Binding-site contacts:
Ligand atom C23 contacts residue GLU66 of chain 1.A at 3.9 Å.
Ligand atom C45 contacts residue ALA48 of chain 1.A at 3.3 Å (hydrophobic).
Ligand atom O1 contacts residue ASP160 of chain 1.A at 3.2 Å (salt-bridge).
Ligand atom C20 contacts residue GLU66 of chain 1.A at 3.9 Å.
Ligand atom C46 contacts residue ILE95 of chain 1.A at 3.9 Å (hydrophobic).
Ligand atom N9 contacts residue ASP160 of chain 1.A at 3.4 Å (salt-bridge).
Ligand atom C24 contacts residue ASP160 of chain 1.A at 3.4 Å.
Ligand atom C10 contacts residue ASP160 of chain 1.A at 3.8 Å.
Ligand atom C34 contacts residue ILE95 of chain 1.A at 3.8 Å (hydrophobic).
Ligand atom C46 contacts residue LEU149 of chain 1.A at 3.8 Å (hydrophobic).
Ligand atom C46 contacts residue CYS98 of chain 1.A at 3.4 Å (hydrophobic).
Ligand atom C19 contacts residue CYS73 of chain 1.A at 3.9 Å (hydrophobic).
Ligand atom O47 contacts residue CYS98 of chain 1.A at 2.6 Å (h-bond).
Ligand atom C8 contacts residue PHE161 of chain 1.A at 3.8 Å (hydrophobic).
Ligand atom C21 contacts residue GLU66 of chain 1.A at 3.6 Å.
Ligand atom C1 contacts residue ASP160 of chain 1.A at 3.2 Å.
Ligand atom C19 contacts residue ILE78 of chain 1.A at 3.9 Å (hydrophobic).
Ligand atom O1 contacts residue ALA159 of chain 1.A at 3.6 Å.
Ligand atom C32 contacts residue ILE95 of chain 1.A at 3.6 Å (hydrophobic).
Ligand atom C15 contacts residue ASP160 of chain 1.A at 3.7 Å.
Ligand atom C7 contacts residue PHE161 of chain 1.A at 3.7 Å (hydrophobic).
Ligand atom N44 contacts residue ALA48 of chain 1.A at 3.8 Å.
Ligand atom C24 contacts residue GLU66 of chain 1.A at 3.5 Å.
Ligand atom C1 contacts residue GLU66 of chain 1.A at 3.5 Å.
Ligand atom C14 contacts residue LEU70 of chain 1.A at 3.8 Å (hydrophobic).
Ligand atom C18 contacts residue LEU158 of chain 1.A at 3.4 Å (hydrophobic).
Ligand atom C33 contacts residue ILE95 of chain 1.A at 3.4 Å (hydrophobic).
Ligand atom O47 contacts residue PHE97 of chain 1.A at 3.6 Å.
Ligand atom C45 contacts residue ILE95 of chain 1.A at 3.5 Å (hydrophobic).
Ligand atom C32 contacts residue ILE93 of chain 1.A at 3.9 Å (hydrophobic).
Ligand atom C15 contacts residue GLU66 of chain 1.A at 3.9 Å.
Ligand atom N11 contacts residue ASP160 of chain 1.A at 3.8 Å.
Ligand atom N2 contacts residue ASP160 of chain 1.A at 3.2 Å (salt-bridge).
Ligand atom N9 contacts residue GLU66 of chain 1.A at 2.9 Å (salt-bridge).
Ligand atom C33 contacts residue ALA48 of chain 1.A at 3.7 Å (hydrophobic).
Ligand atom C22 contacts residue GLU66 of chain 1.A at 3.9 Å.
Ligand atom O1 contacts residue VAL79 of chain 1.A at 3.7 Å.
Ligand atom N2 contacts residue GLU66 of chain 1.A at 3.1 Å (salt-bridge).
Ligand atom C8 contacts residue ASP160 of chain 1.A at 3.8 Å.
Ligand atom C48 contacts residue CYS98 of chain 1.A at 3.4 Å (hydrophobic).

Sequence of chain 1.A:
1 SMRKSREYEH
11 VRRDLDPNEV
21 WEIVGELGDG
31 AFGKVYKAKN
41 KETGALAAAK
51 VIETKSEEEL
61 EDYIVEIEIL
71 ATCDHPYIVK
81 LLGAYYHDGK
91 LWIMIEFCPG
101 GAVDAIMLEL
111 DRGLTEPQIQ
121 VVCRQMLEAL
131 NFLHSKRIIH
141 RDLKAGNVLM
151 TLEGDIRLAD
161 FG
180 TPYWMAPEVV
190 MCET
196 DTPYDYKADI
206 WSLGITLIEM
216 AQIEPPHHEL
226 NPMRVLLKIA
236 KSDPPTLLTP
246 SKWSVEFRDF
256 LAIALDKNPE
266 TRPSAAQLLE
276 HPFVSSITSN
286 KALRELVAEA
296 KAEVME

The protein below binds the small molecule below.
Small molecule (SMILES): Cc1ccc(-n2nc(C(C)(C)C)cc2NC(=O)Nc2ccc(OCCN3CCOCC3)c3ccccc23)cc1